A protein and the small-molecule ligand that binds it are described below.
Small molecule (SMILES): CC(=O)N[C@@H]1[C@@H](O)[C@H](O)[C@@H](CO)O[C@H]1O

Binding-site contacts:
Ligand atom O7 contacts residue ALA706 of chain 1.C at 4.1 Å.
Ligand atom C5 contacts residue ASN1074 of chain 1.C at 3.7 Å.
Ligand atom C7 contacts residue ASN1074 of chain 1.C at 3.8 Å.
Ligand atom N2 contacts residue ASN1074 of chain 1.C at 2.9 Å (h-bond).
Ligand atom C2 contacts residue ASN1074 of chain 1.C at 2.5 Å.
Ligand atom O5 contacts residue ASN1074 of chain 1.C at 2.4 Å (h-bond).
Ligand atom C1 contacts residue ASN1074 of chain 1.C at 1.4 Å.
Ligand atom C3 contacts residue ASN1074 of chain 1.C at 3.8 Å.
Ligand atom C8 contacts residue ASN1074 of chain 1.C at 4.2 Å.
Ligand atom C4 contacts residue ASN1074 of chain 1.C at 4.2 Å.

Sequence of chain 1.C:
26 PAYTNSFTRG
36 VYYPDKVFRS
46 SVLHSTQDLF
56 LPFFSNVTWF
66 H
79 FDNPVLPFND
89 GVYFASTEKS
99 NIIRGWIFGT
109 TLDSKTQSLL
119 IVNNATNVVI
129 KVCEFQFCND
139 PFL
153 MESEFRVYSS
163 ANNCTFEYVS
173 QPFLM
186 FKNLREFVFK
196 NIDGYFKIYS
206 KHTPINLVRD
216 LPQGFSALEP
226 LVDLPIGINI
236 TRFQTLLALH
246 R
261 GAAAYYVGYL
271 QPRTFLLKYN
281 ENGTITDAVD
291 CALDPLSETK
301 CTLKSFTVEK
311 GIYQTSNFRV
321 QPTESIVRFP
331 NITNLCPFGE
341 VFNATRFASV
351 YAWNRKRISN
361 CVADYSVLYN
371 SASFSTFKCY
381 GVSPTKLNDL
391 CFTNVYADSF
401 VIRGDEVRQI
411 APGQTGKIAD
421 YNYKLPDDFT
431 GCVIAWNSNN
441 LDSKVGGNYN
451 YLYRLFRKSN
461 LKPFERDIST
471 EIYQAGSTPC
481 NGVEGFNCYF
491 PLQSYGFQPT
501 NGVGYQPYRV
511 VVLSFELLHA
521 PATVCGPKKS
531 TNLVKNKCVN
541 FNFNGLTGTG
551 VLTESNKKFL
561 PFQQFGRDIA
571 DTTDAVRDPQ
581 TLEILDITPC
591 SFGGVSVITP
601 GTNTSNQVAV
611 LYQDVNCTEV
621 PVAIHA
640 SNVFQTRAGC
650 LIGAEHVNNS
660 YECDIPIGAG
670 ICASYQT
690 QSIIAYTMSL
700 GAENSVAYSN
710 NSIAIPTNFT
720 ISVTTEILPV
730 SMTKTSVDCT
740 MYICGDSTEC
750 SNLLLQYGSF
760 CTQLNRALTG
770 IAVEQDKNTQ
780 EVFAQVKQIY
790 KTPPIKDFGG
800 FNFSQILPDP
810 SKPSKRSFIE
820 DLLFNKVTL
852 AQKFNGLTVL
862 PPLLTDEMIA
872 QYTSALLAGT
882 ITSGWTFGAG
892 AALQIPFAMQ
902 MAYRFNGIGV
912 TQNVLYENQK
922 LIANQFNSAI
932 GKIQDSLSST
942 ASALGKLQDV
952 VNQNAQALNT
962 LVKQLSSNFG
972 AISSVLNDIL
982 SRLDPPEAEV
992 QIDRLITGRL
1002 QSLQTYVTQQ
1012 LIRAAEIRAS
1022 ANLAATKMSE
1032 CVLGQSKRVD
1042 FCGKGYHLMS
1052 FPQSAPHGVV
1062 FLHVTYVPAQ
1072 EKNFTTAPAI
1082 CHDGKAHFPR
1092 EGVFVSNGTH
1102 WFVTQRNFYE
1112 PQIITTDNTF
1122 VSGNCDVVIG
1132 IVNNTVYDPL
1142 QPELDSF